Sequence of chain 1.B:
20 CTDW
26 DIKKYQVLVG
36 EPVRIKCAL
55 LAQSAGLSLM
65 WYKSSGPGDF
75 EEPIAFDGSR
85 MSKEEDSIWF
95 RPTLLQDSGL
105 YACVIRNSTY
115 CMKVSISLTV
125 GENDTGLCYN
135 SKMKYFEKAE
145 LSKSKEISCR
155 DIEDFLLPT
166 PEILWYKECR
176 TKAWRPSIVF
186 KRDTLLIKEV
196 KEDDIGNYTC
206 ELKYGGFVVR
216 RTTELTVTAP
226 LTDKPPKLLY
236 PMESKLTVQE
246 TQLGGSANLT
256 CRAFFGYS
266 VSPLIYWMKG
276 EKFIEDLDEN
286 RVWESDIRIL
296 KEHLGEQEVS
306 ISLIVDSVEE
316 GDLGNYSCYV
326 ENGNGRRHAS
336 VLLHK

A protein and the small-molecule ligand that binds it are described below.
Small molecule (SMILES): CC(=O)N[C@H]1[C@H](O[C@H]2[C@H](O)[C@@H](NC(C)=O)CO[C@@H]2CO)O[C@H](CO)[C@@H](O[C@@H]2O[C@H](CO)[C@@H](O)[C@H](O)[C@@H]2O)[C@@H]1O

Binding-site contacts:
Ligand atom O7 contacts residue ARG215 of chain 1.B at 3.5 Å (salt-bridge).
Ligand atom C1 contacts residue ASN127 of chain 1.B at 1.4 Å.
Ligand atom C2 contacts residue ASN127 of chain 1.B at 2.6 Å.
Ligand atom C7 contacts residue CYS132 of chain 1.B at 4.4 Å (hydrophobic).
Ligand atom C3 contacts residue ASN127 of chain 1.B at 3.9 Å.
Ligand atom O7 contacts residue LEU131 of chain 1.B at 4.2 Å.
Ligand atom N2 contacts residue ARG215 of chain 1.B at 4.2 Å.
Ligand atom O5 contacts residue ASN127 of chain 1.B at 2.3 Å (h-bond).
Ligand atom C5 contacts residue ASN127 of chain 1.B at 3.6 Å.
Ligand atom C8 contacts residue LEU131 of chain 1.B at 3.8 Å (hydrophobic).
Ligand atom N2 contacts residue LEU131 of chain 1.B at 4.0 Å.
Ligand atom O7 contacts residue CYS132 of chain 1.B at 4.0 Å.
Ligand atom N2 contacts residue ASN127 of chain 1.B at 3.0 Å (h-bond).
Ligand atom C1 contacts residue LEU131 of chain 1.B at 3.4 Å (hydrophobic).
Ligand atom C8 contacts residue ASN127 of chain 1.B at 3.9 Å.
Ligand atom C4 contacts residue ASN127 of chain 1.B at 4.3 Å.
Ligand atom C7 contacts residue ARG215 of chain 1.B at 4.2 Å.
Ligand atom C7 contacts residue LEU131 of chain 1.B at 3.8 Å (hydrophobic).
Ligand atom C8 contacts residue GLY130 of chain 1.B at 4.2 Å.
Ligand atom C2 contacts residue LEU131 of chain 1.B at 4.3 Å (hydrophobic).
Ligand atom O6 contacts residue ASN127 of chain 1.B at 3.6 Å.
Ligand atom C7 contacts residue ASN127 of chain 1.B at 3.7 Å.